Sequence of chain 1.A:
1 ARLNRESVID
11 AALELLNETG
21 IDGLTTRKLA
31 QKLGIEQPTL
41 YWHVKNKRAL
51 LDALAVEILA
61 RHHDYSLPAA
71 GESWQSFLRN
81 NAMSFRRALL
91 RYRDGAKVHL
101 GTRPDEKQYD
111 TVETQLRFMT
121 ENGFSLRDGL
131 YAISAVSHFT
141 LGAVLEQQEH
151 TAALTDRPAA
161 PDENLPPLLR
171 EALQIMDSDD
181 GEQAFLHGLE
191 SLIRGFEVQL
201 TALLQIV

Binding-site contacts:
Ligand atom C5 contacts residue ILE133 of chain 1.A at 3.8 Å (hydrophobic).
Ligand atom N4 contacts residue SER137 of chain 1.A at 3.9 Å.
Ligand atom C11 contacts residue MG1 of chain 1.C at 2.9 Å.
Ligand atom C41 contacts residue SER137 of chain 1.A at 3.5 Å.
Ligand atom C10 contacts residue PRO104 of chain 1.A at 3.8 Å (hydrophobic).
Ligand atom O21 contacts residue HIS63 of chain 1.A at 3.4 Å.
Ligand atom O21 contacts residue THR111 of chain 1.A at 3.7 Å.
Ligand atom C9 contacts residue LEU173 of chain 2.A at 3.7 Å (hydrophobic).
Ligand atom O10 contacts residue MG1 of chain 1.C at 3.9 Å.
Ligand atom C4 contacts residue GLN115 of chain 1.A at 3.5 Å.
Ligand atom O12 contacts residue HIS99 of chain 1.A at 2.7 Å (h-bond).
Ligand atom N21 contacts residue LEU59 of chain 1.A at 3.9 Å.
Ligand atom C43 contacts residue ASN81 of chain 1.A at 3.5 Å.
Ligand atom O21 contacts residue GLN115 of chain 1.A at 3.4 Å (h-bond).
Ligand atom O11 contacts residue THR102 of chain 1.A at 3.9 Å.
Ligand atom C1B contacts residue MG1 of chain 1.C at 3.4 Å.
Ligand atom N4 contacts residue ASN81 of chain 1.A at 2.7 Å (h-bond).
Ligand atom C42 contacts residue SER137 of chain 1.A at 3.5 Å.
Ligand atom C8 contacts residue LEU173 of chain 2.A at 3.3 Å (hydrophobic).
Ligand atom O3 contacts residue ASN81 of chain 1.A at 2.9 Å (h-bond).
Ligand atom C1A contacts residue PRO104 of chain 1.A at 3.7 Å (hydrophobic).
Ligand atom C3 contacts residue GLN115 of chain 1.A at 3.6 Å.
Ligand atom C21 contacts residue HIS63 of chain 1.A at 3.8 Å.
Ligand atom N21 contacts residue GLN108 of chain 1.A at 3.8 Å.
Ligand atom O10 contacts residue ARG103 of chain 1.A at 3.8 Å.
Ligand atom O12 contacts residue MG1 of chain 1.C at 2.0 Å.
Ligand atom C43 contacts residue PHE85 of chain 1.A at 3.4 Å (hydrophobic).
Ligand atom I7 contacts residue LEU169 of chain 2.A at 3.9 Å.
Ligand atom O3 contacts residue HIS63 of chain 1.A at 3.1 Å (h-bond).
Ligand atom C12 contacts residue MG1 of chain 1.C at 3.0 Å.
Ligand atom C43 contacts residue SER137 of chain 1.A at 3.4 Å.
Ligand atom O11 contacts residue MG1 of chain 1.C at 1.9 Å.
Ligand atom O10 contacts residue THR102 of chain 1.A at 3.8 Å.
Ligand atom O3 contacts residue GLN115 of chain 1.A at 2.9 Å (h-bond).
Ligand atom O1C contacts residue PHE85 of chain 1.A at 3.2 Å.
Ligand atom C61 contacts residue PRO104 of chain 1.A at 3.9 Å (hydrophobic).
Ligand atom C5 contacts residue GLN115 of chain 1.A at 3.8 Å.
Ligand atom C42 contacts residue ASN81 of chain 1.A at 3.0 Å.
Ligand atom C4 contacts residue ASN81 of chain 1.A at 3.8 Å.
Ligand atom O21 contacts residue SER66 of chain 1.A at 3.4 Å.

The small molecule below binds the protein below.
Small molecule (SMILES): CN(C)[C@@H]1C(O)=C(C(N)=O)C(=O)[C@@]2(O)C(O)=C3C(=O)c4c(O)ccc(I)c4C[C@H]3C[C@@H]12

Sequence of chain 2.A:
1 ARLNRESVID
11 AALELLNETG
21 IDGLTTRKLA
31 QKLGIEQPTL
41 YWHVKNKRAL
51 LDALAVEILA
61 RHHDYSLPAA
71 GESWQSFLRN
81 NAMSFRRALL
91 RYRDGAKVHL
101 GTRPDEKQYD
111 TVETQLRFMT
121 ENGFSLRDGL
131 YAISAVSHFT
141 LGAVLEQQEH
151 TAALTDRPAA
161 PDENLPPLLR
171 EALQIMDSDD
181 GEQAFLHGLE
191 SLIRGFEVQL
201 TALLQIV